This small molecule binds to this protein.
Small molecule (SMILES): CC(=O)N[C@@H]1[C@@H](O)[C@H](O)[C@@H](CO)O[C@H]1O

Binding-site contacts:
Ligand atom C7 contacts residue SER311 of chain 1.B at 3.8 Å.
Ligand atom O7 contacts residue ASN146 of chain 1.B at 3.8 Å.
Ligand atom C1 contacts residue ASN146 of chain 1.B at 1.4 Å.
Ligand atom N2 contacts residue SER311 of chain 1.B at 2.8 Å (h-bond).
Ligand atom C8 contacts residue PHE243 of chain 1.B at 4.2 Å (hydrophobic).
Ligand atom N2 contacts residue CYS309 of chain 1.B at 4.5 Å.
Ligand atom O7 contacts residue PRO96 of chain 1.B at 3.7 Å.
Ligand atom C7 contacts residue ASN146 of chain 1.B at 3.7 Å.
Ligand atom C6 contacts residue LYS136 of chain 1.B at 4.2 Å.
Ligand atom C8 contacts residue SER311 of chain 1.B at 3.8 Å.
Ligand atom O5 contacts residue ASN146 of chain 1.B at 2.3 Å (h-bond).
Ligand atom C4 contacts residue ASN310 of chain 1.B at 3.9 Å.
Ligand atom C2 contacts residue ASN146 of chain 1.B at 2.5 Å.
Ligand atom O3 contacts residue ASN310 of chain 1.B at 4.3 Å.
Ligand atom C8 contacts residue LEU145 of chain 1.B at 3.8 Å (hydrophobic).
Ligand atom C3 contacts residue CYS309 of chain 1.B at 4.4 Å (hydrophobic).
Ligand atom O5 contacts residue LYS136 of chain 1.B at 3.7 Å.
Ligand atom O7 contacts residue VAL138 of chain 1.B at 4.3 Å.
Ligand atom C2 contacts residue SER311 of chain 1.B at 3.6 Å.
Ligand atom C1 contacts residue SER311 of chain 1.B at 3.8 Å.
Ligand atom N2 contacts residue ASN146 of chain 1.B at 3.1 Å (h-bond).
Ligand atom C3 contacts residue ASN146 of chain 1.B at 3.8 Å.
Ligand atom C8 contacts residue ASN244 of chain 1.B at 4.0 Å.
Ligand atom C5 contacts residue ASN310 of chain 1.B at 3.5 Å.
Ligand atom O5 contacts residue ASN310 of chain 1.B at 4.2 Å.
Ligand atom C5 contacts residue ASN146 of chain 1.B at 3.6 Å.
Ligand atom C3 contacts residue ASN310 of chain 1.B at 3.6 Å.
Ligand atom O6 contacts residue ASP95 of chain 1.B at 4.5 Å.
Ligand atom C3 contacts residue SER311 of chain 1.B at 3.9 Å.
Ligand atom C4 contacts residue ASP95 of chain 1.B at 4.1 Å.
Ligand atom O3 contacts residue SER311 of chain 1.B at 4.4 Å.
Ligand atom O6 contacts residue LYS136 of chain 1.B at 3.3 Å (salt-bridge).
Ligand atom C8 contacts residue VAL138 of chain 1.B at 4.3 Å (hydrophobic).
Ligand atom C1 contacts residue ASN310 of chain 1.B at 4.0 Å.
Ligand atom O3 contacts residue CYS309 of chain 1.B at 3.2 Å (h-bond).
Ligand atom C4 contacts residue ASN146 of chain 1.B at 4.2 Å.
Ligand atom O4 contacts residue ASN310 of chain 1.B at 3.9 Å.
Ligand atom C2 contacts residue ASN310 of chain 1.B at 4.3 Å.
Ligand atom O3 contacts residue ASP95 of chain 1.B at 4.4 Å.

Sequence of chain 1.B:
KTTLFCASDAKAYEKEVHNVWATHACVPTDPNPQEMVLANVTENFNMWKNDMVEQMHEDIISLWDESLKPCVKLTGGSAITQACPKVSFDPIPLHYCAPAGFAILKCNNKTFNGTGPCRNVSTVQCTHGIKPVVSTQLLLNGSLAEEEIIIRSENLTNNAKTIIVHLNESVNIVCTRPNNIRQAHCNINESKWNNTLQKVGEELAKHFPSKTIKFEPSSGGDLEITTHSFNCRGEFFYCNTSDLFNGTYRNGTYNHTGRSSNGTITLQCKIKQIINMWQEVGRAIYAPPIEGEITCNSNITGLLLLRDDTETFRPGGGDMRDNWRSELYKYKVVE